Sequence of chain 58.C:
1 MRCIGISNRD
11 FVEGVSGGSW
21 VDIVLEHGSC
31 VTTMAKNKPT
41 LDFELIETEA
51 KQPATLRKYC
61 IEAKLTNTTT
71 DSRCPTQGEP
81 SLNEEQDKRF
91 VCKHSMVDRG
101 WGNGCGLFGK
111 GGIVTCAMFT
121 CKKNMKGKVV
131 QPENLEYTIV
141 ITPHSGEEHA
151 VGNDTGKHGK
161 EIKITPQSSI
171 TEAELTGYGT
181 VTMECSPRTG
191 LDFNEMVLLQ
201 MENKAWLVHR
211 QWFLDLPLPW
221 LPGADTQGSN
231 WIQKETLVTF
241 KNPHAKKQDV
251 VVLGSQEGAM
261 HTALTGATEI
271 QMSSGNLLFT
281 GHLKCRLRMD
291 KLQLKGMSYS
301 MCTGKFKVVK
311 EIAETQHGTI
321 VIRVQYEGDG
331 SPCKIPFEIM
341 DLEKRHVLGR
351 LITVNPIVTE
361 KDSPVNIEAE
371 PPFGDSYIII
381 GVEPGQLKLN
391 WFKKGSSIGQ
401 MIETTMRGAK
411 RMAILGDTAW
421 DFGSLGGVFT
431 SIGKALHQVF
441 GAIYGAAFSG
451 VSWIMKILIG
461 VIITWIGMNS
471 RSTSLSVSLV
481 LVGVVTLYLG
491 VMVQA

Sequence of chain 58.E:
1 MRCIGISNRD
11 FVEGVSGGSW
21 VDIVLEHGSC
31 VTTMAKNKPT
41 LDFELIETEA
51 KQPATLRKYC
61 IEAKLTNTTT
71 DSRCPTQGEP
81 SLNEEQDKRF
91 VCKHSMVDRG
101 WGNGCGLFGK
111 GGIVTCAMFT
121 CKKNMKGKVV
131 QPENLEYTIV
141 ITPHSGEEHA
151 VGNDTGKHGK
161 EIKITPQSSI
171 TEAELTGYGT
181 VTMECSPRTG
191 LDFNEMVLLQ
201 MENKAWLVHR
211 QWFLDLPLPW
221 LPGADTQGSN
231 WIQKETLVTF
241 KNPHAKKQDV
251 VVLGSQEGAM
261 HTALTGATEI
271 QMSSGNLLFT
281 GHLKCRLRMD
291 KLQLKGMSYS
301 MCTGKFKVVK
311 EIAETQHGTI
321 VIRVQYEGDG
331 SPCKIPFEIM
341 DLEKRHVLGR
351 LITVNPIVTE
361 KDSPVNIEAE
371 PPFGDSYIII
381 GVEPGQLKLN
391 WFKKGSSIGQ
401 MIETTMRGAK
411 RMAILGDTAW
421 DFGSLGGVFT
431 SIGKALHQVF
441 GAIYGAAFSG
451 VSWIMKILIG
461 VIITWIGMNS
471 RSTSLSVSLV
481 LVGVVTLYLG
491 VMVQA

Binding-site contacts:
Ligand atom C2 contacts residue ASN153 of chain 58.C at 2.6 Å.
Ligand atom O5 contacts residue HIS149 of chain 58.C at 3.8 Å.
Ligand atom C3 contacts residue ASN153 of chain 58.C at 3.9 Å.
Ligand atom O7 contacts residue TRP101 of chain 58.E at 3.4 Å (h-bond).
Ligand atom O7 contacts residue ASN103 of chain 58.E at 4.5 Å.
Ligand atom C6 contacts residue HIS158 of chain 58.C at 3.9 Å.
Ligand atom C1 contacts residue HIS149 of chain 58.C at 3.7 Å.
Ligand atom C3 contacts residue HIS149 of chain 58.C at 4.3 Å.
Ligand atom C8 contacts residue ALA150 of chain 58.C at 4.5 Å (hydrophobic).
Ligand atom C1 contacts residue HIS158 of chain 58.C at 4.1 Å.
Ligand atom O5 contacts residue GLY156 of chain 58.C at 3.9 Å.
Ligand atom N2 contacts residue ASN153 of chain 58.C at 3.2 Å (h-bond).
Ligand atom O6 contacts residue HIS158 of chain 58.C at 3.4 Å.
Ligand atom C4 contacts residue HIS149 of chain 58.C at 3.7 Å.
Ligand atom C7 contacts residue GLY102 of chain 58.E at 4.0 Å.
Ligand atom C5 contacts residue HIS149 of chain 58.C at 3.6 Å.
Ligand atom C1 contacts residue THR155 of chain 58.C at 3.7 Å.
Ligand atom O7 contacts residue ASN153 of chain 58.C at 4.0 Å.
Ligand atom O3 contacts residue HIS149 of chain 58.C at 4.2 Å.
Ligand atom C5 contacts residue HIS158 of chain 58.C at 4.2 Å.
Ligand atom O5 contacts residue ASN153 of chain 58.C at 2.2 Å (h-bond).
Ligand atom C4 contacts residue ASN153 of chain 58.C at 4.2 Å.
Ligand atom O5 contacts residue HIS158 of chain 58.C at 3.2 Å.
Ligand atom C2 contacts residue HIS149 of chain 58.C at 3.6 Å.
Ligand atom C6 contacts residue GLY156 of chain 58.C at 3.8 Å.
Ligand atom C7 contacts residue ASN153 of chain 58.C at 3.6 Å.
Ligand atom O7 contacts residue GLY102 of chain 58.E at 3.0 Å (h-bond).
Ligand atom O5 contacts residue THR155 of chain 58.C at 3.8 Å.
Ligand atom C7 contacts residue TRP101 of chain 58.E at 4.3 Å (hydrophobic).
Ligand atom C8 contacts residue HIS149 of chain 58.C at 3.5 Å.
Ligand atom C5 contacts residue GLY156 of chain 58.C at 4.0 Å.
Ligand atom C8 contacts residue TRP101 of chain 58.E at 4.4 Å (hydrophobic).
Ligand atom C8 contacts residue ASN153 of chain 58.C at 3.9 Å.
Ligand atom C6 contacts residue HIS149 of chain 58.C at 4.1 Å.
Ligand atom C1 contacts residue ASN153 of chain 58.C at 1.4 Å.
Ligand atom O6 contacts residue HIS149 of chain 58.C at 3.6 Å.
Ligand atom C5 contacts residue ASN153 of chain 58.C at 3.6 Å.

A protein and the small-molecule ligand that binds it are described below.
Small molecule (SMILES): CC(=O)N[C@H]1[C@H](O[C@H]2[C@H](O)[C@@H](NC(C)=O)CO[C@@H]2CO)O[C@H](CO)[C@@H](O)[C@@H]1O